This small molecule binds to this protein.
Small molecule (SMILES): Cc1ccncc1NC(=O)[C@@H](c1cccc(Cl)c1)C(C)C

Binding-site contacts:
Ligand atom C2 contacts residue GLN189 of chain 2.A at 3.7 Å.
Ligand atom C7 contacts residue PHE140 of chain 2.A at 3.2 Å (hydrophobic).
Ligand atom C6 contacts residue CYS145 of chain 2.A at 3.8 Å (hydrophobic).
Ligand atom N1 contacts residue PHE140 of chain 2.A at 3.8 Å.
Ligand atom C16 contacts residue HIS164 of chain 2.A at 3.4 Å.
Ligand atom CL contacts residue HIS164 of chain 2.A at 3.8 Å.
Ligand atom C8 contacts residue PHE140 of chain 2.A at 3.7 Å (hydrophobic).
Ligand atom N1 contacts residue GLU166 of chain 2.A at 3.9 Å.
Ligand atom C6 contacts residue MET165 of chain 2.A at 3.9 Å (hydrophobic).
Ligand atom N1 contacts residue HIS163 of chain 2.A at 2.8 Å (h-bond).
Ligand atom C7 contacts residue HIS163 of chain 2.A at 3.9 Å.
Ligand atom C8 contacts residue GLU166 of chain 2.A at 3.5 Å.
Ligand atom C13 contacts residue ARG188 of chain 2.A at 3.6 Å.
Ligand atom C7 contacts residue GLU166 of chain 2.A at 3.8 Å.
Ligand atom C9 contacts residue ASN142 of chain 2.A at 3.9 Å.
Ligand atom C16 contacts residue MET165 of chain 2.A at 3.7 Å (hydrophobic).
Ligand atom C6 contacts residue GLU166 of chain 2.A at 3.8 Å.
Ligand atom CL contacts residue MET49 of chain 2.A at 3.7 Å.
Ligand atom O contacts residue GLU166 of chain 2.A at 3.3 Å (salt-bridge).
Ligand atom C16 contacts residue MET49 of chain 2.A at 3.7 Å (hydrophobic).
Ligand atom C15 contacts residue MET165 of chain 2.A at 3.5 Å (hydrophobic).
Ligand atom C10 contacts residue GLU166 of chain 2.A at 3.6 Å.
Ligand atom C6 contacts residue HIS163 of chain 2.A at 3.4 Å.
Ligand atom C9 contacts residue GLU166 of chain 2.A at 3.6 Å.
Ligand atom C14 contacts residue MET49 of chain 2.A at 3.7 Å (hydrophobic).
Ligand atom C13 contacts residue MET165 of chain 2.A at 3.9 Å (hydrophobic).
Ligand atom C14 contacts residue MET165 of chain 2.A at 3.6 Å (hydrophobic).
Ligand atom C8 contacts residue LEU141 of chain 2.A at 3.5 Å (hydrophobic).
Ligand atom C8 contacts residue ASN142 of chain 2.A at 3.8 Å.
Ligand atom C15 contacts residue MET49 of chain 2.A at 3.4 Å (hydrophobic).
Ligand atom C14 contacts residue ARG188 of chain 2.A at 3.5 Å.
Ligand atom N1 contacts residue SER144 of chain 2.A at 3.9 Å.
Ligand atom C7 contacts residue LEU141 of chain 2.A at 3.7 Å (hydrophobic).
Ligand atom CL contacts residue HIS41 of chain 2.A at 3.2 Å.
Ligand atom CL contacts residue ASP187 of chain 2.A at 3.1 Å.
Ligand atom C contacts residue ASN142 of chain 2.A at 3.6 Å.
Ligand atom C5 contacts residue GLU166 of chain 2.A at 3.9 Å.
Ligand atom C13 contacts residue GLN189 of chain 2.A at 3.8 Å.
Ligand atom C10 contacts residue ASN142 of chain 2.A at 3.9 Å.
Ligand atom C15 contacts residue HIS164 of chain 2.A at 3.8 Å.

Sequence of chain 1.A:
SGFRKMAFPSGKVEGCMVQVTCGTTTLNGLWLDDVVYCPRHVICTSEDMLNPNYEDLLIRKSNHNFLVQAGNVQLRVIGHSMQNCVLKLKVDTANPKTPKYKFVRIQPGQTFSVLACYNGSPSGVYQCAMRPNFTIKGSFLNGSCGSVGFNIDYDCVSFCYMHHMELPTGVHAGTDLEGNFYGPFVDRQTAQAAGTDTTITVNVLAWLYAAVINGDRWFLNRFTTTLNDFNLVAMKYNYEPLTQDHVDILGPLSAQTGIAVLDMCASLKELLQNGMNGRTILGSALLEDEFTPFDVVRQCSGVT

Sequence of chain 2.A:
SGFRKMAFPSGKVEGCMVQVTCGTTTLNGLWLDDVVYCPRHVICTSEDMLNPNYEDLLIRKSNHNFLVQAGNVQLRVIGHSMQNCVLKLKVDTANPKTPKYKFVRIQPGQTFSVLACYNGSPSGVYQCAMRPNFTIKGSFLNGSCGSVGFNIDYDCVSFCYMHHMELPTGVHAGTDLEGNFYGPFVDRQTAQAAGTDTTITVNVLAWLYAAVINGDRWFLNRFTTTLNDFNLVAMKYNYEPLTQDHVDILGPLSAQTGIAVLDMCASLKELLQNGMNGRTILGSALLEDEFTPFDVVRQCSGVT